Binding-site contacts:
Ligand atom C5 contacts residue PRO107 of chain 1.A at 4.3 Å (hydrophobic).
Ligand atom C5 contacts residue GLN103 of chain 1.A at 4.2 Å.
Ligand atom C3 contacts residue THR65 of chain 1.A at 3.2 Å.
Ligand atom C1 contacts residue THR65 of chain 1.A at 1.4 Å.
Ligand atom C6 contacts residue PRO107 of chain 1.A at 3.8 Å (hydrophobic).
Ligand atom O3 contacts residue CYS66 of chain 1.A at 4.1 Å.
Ligand atom C6 contacts residue GLN103 of chain 1.A at 3.7 Å.
Ligand atom C4 contacts residue THR65 of chain 1.A at 3.9 Å.
Ligand atom C4 contacts residue PRO107 of chain 1.A at 4.0 Å (hydrophobic).
Ligand atom C2 contacts residue CYS66 of chain 1.A at 3.8 Å (hydrophobic).
Ligand atom C5 contacts residue THR65 of chain 1.A at 3.2 Å.
Ligand atom C4 contacts residue CYS66 of chain 1.A at 3.9 Å (hydrophobic).
Ligand atom O5 contacts residue THR65 of chain 1.A at 2.4 Å (h-bond).
Ligand atom O6 contacts residue PRO107 of chain 1.A at 4.0 Å.
Ligand atom O2 contacts residue THR65 of chain 1.A at 2.8 Å (h-bond).
Ligand atom C5 contacts residue CYS106 of chain 1.A at 4.2 Å (hydrophobic).
Ligand atom C6 contacts residue PRO107 of chain 1.A at 3.5 Å (hydrophobic).
Ligand atom C3 contacts residue CYS66 of chain 1.A at 4.4 Å (hydrophobic).
Ligand atom C5 contacts residue CYS66 of chain 1.A at 3.9 Å (hydrophobic).
Ligand atom C3 contacts residue CYS66 of chain 1.A at 3.9 Å (hydrophobic).
Ligand atom O4 contacts residue PRO107 of chain 1.A at 3.9 Å.
Ligand atom C2 contacts residue THR65 of chain 1.A at 2.5 Å.

A protein and the small-molecule ligand that binds it are described below.
Small molecule (SMILES): C[C@@H]1OC[C@@H](O)[C@H](O[C@@H]2O[C@H](CO)[C@@H](O)[C@H](O)[C@H]2O)[C@@H]1O

Sequence of chain 1.A:
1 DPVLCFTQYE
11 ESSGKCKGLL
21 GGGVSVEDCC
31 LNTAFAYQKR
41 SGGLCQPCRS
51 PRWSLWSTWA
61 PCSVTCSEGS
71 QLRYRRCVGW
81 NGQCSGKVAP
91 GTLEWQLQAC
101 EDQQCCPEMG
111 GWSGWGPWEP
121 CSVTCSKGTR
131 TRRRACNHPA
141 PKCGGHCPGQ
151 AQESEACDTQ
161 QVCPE